Sequence of chain 1.C:
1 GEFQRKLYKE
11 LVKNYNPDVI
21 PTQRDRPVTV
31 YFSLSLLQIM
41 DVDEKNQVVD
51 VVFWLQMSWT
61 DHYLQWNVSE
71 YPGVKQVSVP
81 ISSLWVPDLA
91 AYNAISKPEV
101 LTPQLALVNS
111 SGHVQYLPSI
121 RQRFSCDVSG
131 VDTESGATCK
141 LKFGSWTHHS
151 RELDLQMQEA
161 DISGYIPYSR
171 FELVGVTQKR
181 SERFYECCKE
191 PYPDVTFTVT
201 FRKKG

Binding-site contacts:
Ligand atom C15 contacts residue LEU11 of chain 1.C at 4.0 Å (hydrophobic).
Ligand atom O01 contacts residue VAL79 of chain 1.C at 3.6 Å.
Ligand atom F08 contacts residue VAL19 of chain 1.B at 3.3 Å.
Ligand atom C05 contacts residue VAL79 of chain 1.C at 3.9 Å (hydrophobic).
Ligand atom C16 contacts residue LEU11 of chain 1.C at 3.7 Å (hydrophobic).
Ligand atom O01 contacts residue TYR8 of chain 1.C at 3.2 Å.
Ligand atom C04 contacts residue VAL79 of chain 1.C at 4.1 Å (hydrophobic).
Ligand atom F11 contacts residue TYR8 of chain 1.C at 3.0 Å.
Ligand atom C09 contacts residue VAL77 of chain 1.C at 3.6 Å (hydrophobic).
Ligand atom C02 contacts residue TYR8 of chain 1.C at 3.7 Å (hydrophobic).
Ligand atom C02 contacts residue VAL79 of chain 1.C at 3.7 Å (hydrophobic).
Ligand atom F11 contacts residue GLN4 of chain 1.C at 3.9 Å.
Ligand atom C07 contacts residue VAL19 of chain 1.B at 3.5 Å (hydrophobic).
Ligand atom N03 contacts residue VAL79 of chain 1.C at 3.8 Å.
Ligand atom C09 contacts residue GLN4 of chain 1.C at 3.7 Å.
Ligand atom N03 contacts residue TYR8 of chain 1.C at 3.8 Å.
Ligand atom C10 contacts residue VAL77 of chain 1.C at 4.0 Å (hydrophobic).
Ligand atom C04 contacts residue TYR8 of chain 1.C at 3.7 Å (hydrophobic).
Ligand atom F11 contacts residue LEU7 of chain 1.C at 3.6 Å.
Ligand atom C07 contacts residue VAL77 of chain 1.C at 3.9 Å (hydrophobic).
Ligand atom C13 contacts residue VAL79 of chain 1.C at 3.9 Å (hydrophobic).
Ligand atom C16 contacts residue LEU64 of chain 1.C at 4.0 Å (hydrophobic).
Ligand atom F08 contacts residue GLN4 of chain 1.C at 3.9 Å.
Ligand atom C09 contacts residue VAL19 of chain 1.B at 4.0 Å (hydrophobic).
Ligand atom C06 contacts residue SER78 of chain 1.C at 3.2 Å.
Ligand atom C10 contacts residue TYR8 of chain 1.C at 3.8 Å (hydrophobic).
Ligand atom F11 contacts residue LEU11 of chain 1.C at 3.8 Å.
Ligand atom C14 contacts residue SER83 of chain 1.C at 3.4 Å.
Ligand atom C05 contacts residue SER78 of chain 1.C at 3.4 Å.
Ligand atom C15 contacts residue VAL12 of chain 1.C at 4.0 Å (hydrophobic).
Ligand atom C06 contacts residue ASP18 of chain 1.B at 3.2 Å.
Ligand atom C15 contacts residue LEU64 of chain 1.C at 4.0 Å (hydrophobic).
Ligand atom C06 contacts residue VAL19 of chain 1.B at 4.0 Å (hydrophobic).
Ligand atom C15 contacts residue TYR15 of chain 1.C at 4.0 Å (hydrophobic).
Ligand atom C14 contacts residue LEU84 of chain 1.C at 4.0 Å (hydrophobic).
Ligand atom C07 contacts residue ASP18 of chain 1.B at 3.9 Å.
Ligand atom N12 contacts residue VAL79 of chain 1.C at 3.8 Å.
Ligand atom F08 contacts residue ASP18 of chain 1.B at 3.8 Å.
Ligand atom C14 contacts residue TYR15 of chain 1.C at 3.9 Å (hydrophobic).
Ligand atom C13 contacts residue SER83 of chain 1.C at 3.4 Å.

The protein below binds the small molecule below.
Small molecule (SMILES): O=C(Nc1ccc(F)cc1F)N1CCCC1

Sequence of chain 1.B:
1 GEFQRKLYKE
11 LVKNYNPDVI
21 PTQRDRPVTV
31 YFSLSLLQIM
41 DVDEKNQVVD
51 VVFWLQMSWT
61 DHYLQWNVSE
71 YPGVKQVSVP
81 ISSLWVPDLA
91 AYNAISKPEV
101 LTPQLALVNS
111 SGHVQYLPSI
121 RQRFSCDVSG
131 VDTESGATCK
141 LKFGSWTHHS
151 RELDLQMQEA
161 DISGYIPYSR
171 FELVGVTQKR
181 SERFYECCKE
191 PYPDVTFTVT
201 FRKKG